Sequence of chain 1.B:
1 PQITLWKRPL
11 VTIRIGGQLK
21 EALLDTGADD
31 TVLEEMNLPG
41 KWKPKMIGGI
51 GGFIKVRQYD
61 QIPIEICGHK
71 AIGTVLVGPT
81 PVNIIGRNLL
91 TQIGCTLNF

Binding-site contacts:
Ligand atom O9 contacts residue ILE50 of chain 1.A at 3.2 Å.
Ligand atom O18 contacts residue ASP25 of chain 1.B at 2.5 Å (salt-bridge).
Ligand atom C7 contacts residue ALA28 of chain 1.B at 3.5 Å (hydrophobic).
Ligand atom C1 contacts residue ASP30 of chain 1.B at 3.4 Å.
Ligand atom O29 contacts residue ASP29 of chain 1.A at 2.8 Å (salt-bridge).
Ligand atom C25 contacts residue GLY48 of chain 1.A at 3.2 Å.
Ligand atom C36 contacts residue PRO81 of chain 1.B at 3.8 Å (hydrophobic).
Ligand atom C7 contacts residue VAL32 of chain 1.B at 3.7 Å (hydrophobic).
Ligand atom O29 contacts residue GLY27 of chain 1.A at 3.6 Å (h-bond).
Ligand atom C16 contacts residue ASP25 of chain 1.B at 3.2 Å.
Ligand atom C35 contacts residue VAL82 of chain 1.B at 3.7 Å (hydrophobic).
Ligand atom O10 contacts residue ILE84 of chain 1.B at 3.4 Å.
Ligand atom O18 contacts residue GLY27 of chain 1.A at 3.3 Å.
Ligand atom C17 contacts residue ASP25 of chain 1.A at 3.5 Å.
Ligand atom O9 contacts residue GLY49 of chain 1.B at 3.3 Å.
Ligand atom O29 contacts residue ALA28 of chain 1.A at 3.6 Å.
Ligand atom C4 contacts residue GLY48 of chain 1.B at 3.3 Å.
Ligand atom N27 contacts residue ARG8 of chain 1.B at 3.6 Å (salt-bridge).
Ligand atom C26 contacts residue GLY48 of chain 1.A at 3.6 Å.
Ligand atom C12 contacts residue GLY27 of chain 1.B at 3.7 Å.
Ligand atom C13 contacts residue ASP25 of chain 1.A at 3.8 Å.
Ligand atom C33 contacts residue GLY27 of chain 1.A at 3.5 Å.
Ligand atom N20 contacts residue GLY27 of chain 1.A at 3.1 Å (h-bond).
Ligand atom O22 contacts residue ILE50 of chain 1.B at 3.8 Å.
Ligand atom O18 contacts residue ASP25 of chain 1.A at 2.6 Å (salt-bridge).
Ligand atom C28 contacts residue ASP29 of chain 1.A at 3.5 Å.
Ligand atom C35 contacts residue PRO81 of chain 1.B at 3.8 Å (hydrophobic).
Ligand atom C32 contacts residue GLY27 of chain 1.A at 3.6 Å.
Ligand atom C34 contacts residue VAL82 of chain 1.B at 3.7 Å (hydrophobic).
Ligand atom C32 contacts residue ASP25 of chain 1.B at 3.4 Å.
Ligand atom C6 contacts residue ALA28 of chain 1.B at 3.6 Å (hydrophobic).
Ligand atom C17 contacts residue ASP25 of chain 1.B at 3.3 Å.
Ligand atom O10 contacts residue ILE50 of chain 1.A at 3.5 Å.
Ligand atom O1 contacts residue ASP30 of chain 1.B at 3.3 Å (salt-bridge).
Ligand atom N24 contacts residue GLY48 of chain 1.A at 3.7 Å.
Ligand atom C36 contacts residue GLY49 of chain 1.A at 3.8 Å.
Ligand atom O23 contacts residue ALA28 of chain 1.A at 3.5 Å.
Ligand atom C36 contacts residue ILE50 of chain 1.A at 3.6 Å (hydrophobic).
Ligand atom C7 contacts residue ASP30 of chain 1.B at 3.5 Å.
Ligand atom N27 contacts residue ASP29 of chain 1.A at 3.3 Å (salt-bridge).

The protein below binds the small molecule below.
Small molecule (SMILES): CC[C@H](C)CN(C[C@@H](O)[C@H](Cc1ccccc1)NC(=O)OCCN1CCNC1=O)S(=O)(=O)c1ccc(OC)cc1

Sequence of chain 1.A:
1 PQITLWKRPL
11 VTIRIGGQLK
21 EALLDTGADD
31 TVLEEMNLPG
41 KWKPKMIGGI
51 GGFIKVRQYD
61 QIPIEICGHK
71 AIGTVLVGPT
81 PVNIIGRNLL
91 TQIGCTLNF